Binding-site contacts:
Ligand atom O5 contacts residue HIS38 of chain 2.A at 3.7 Å.
Ligand atom O5 contacts residue THR56 of chain 2.A at 3.4 Å.
Ligand atom C6 contacts residue TRP108 of chain 1.A at 3.8 Å (hydrophobic).
Ligand atom N1 contacts residue ASP52 of chain 2.A at 2.9 Å (salt-bridge).
Ligand atom C1 contacts residue TYR112 of chain 1.A at 3.2 Å (hydrophobic).
Ligand atom N4 contacts residue HIS38 of chain 2.A at 3.7 Å.
Ligand atom C3 contacts residue ASP52 of chain 2.A at 3.4 Å.
Ligand atom C11 contacts residue HIS38 of chain 2.A at 3.6 Å.
Ligand atom C81 contacts residue TRP108 of chain 1.A at 3.5 Å (hydrophobic).
Ligand atom O0 contacts residue TYR112 of chain 1.A at 2.9 Å (h-bond).
Ligand atom C9 contacts residue TRP108 of chain 1.A at 3.4 Å (hydrophobic).
Ligand atom C2 contacts residue ASP52 of chain 2.A at 3.8 Å.
Ligand atom C51 contacts residue HIS38 of chain 2.A at 3.4 Å.
Ligand atom O13 contacts residue GLN110 of chain 1.A at 3.1 Å (h-bond).
Ligand atom C3 contacts residue TYR60 of chain 2.A at 3.7 Å (hydrophobic).
Ligand atom O10 contacts residue GLN110 of chain 1.A at 3.4 Å (h-bond).
Ligand atom C81 contacts residue HIS38 of chain 2.A at 3.5 Å.
Ligand atom C9 contacts residue HIS38 of chain 2.A at 3.5 Å.
Ligand atom C3 contacts residue TRP108 of chain 1.A at 3.8 Å (hydrophobic).
Ligand atom C5 contacts residue HIS38 of chain 2.A at 3.5 Å.
Ligand atom N4 contacts residue TRP108 of chain 1.A at 3.6 Å.
Ligand atom C8 contacts residue HIS38 of chain 2.A at 3.5 Å.
Ligand atom C2 contacts residue TYR60 of chain 2.A at 3.2 Å (hydrophobic).
Ligand atom C91 contacts residue TRP108 of chain 1.A at 3.5 Å (hydrophobic).
Ligand atom N14 contacts residue GLN110 of chain 1.A at 3.7 Å.
Ligand atom C1 contacts residue TRP108 of chain 1.A at 3.7 Å (hydrophobic).
Ligand atom O10 contacts residue TYR112 of chain 1.A at 3.5 Å (h-bond).
Ligand atom O13 contacts residue LEU7 of chain 2.A at 3.7 Å.
Ligand atom C10 contacts residue GLN110 of chain 1.A at 3.6 Å.
Ligand atom N14 contacts residue TYR112 of chain 1.A at 3.3 Å (h-bond).
Ligand atom C7 contacts residue HIS38 of chain 2.A at 3.5 Å.
Ligand atom N1 contacts residue TYR60 of chain 2.A at 2.6 Å (h-bond).
Ligand atom C51 contacts residue TRP108 of chain 1.A at 3.6 Å (hydrophobic).
Ligand atom C7 contacts residue TRP108 of chain 1.A at 3.6 Å (hydrophobic).
Ligand atom C12 contacts residue GLN110 of chain 1.A at 3.2 Å.
Ligand atom O8 contacts residue HIS38 of chain 2.A at 3.7 Å.
Ligand atom C8 contacts residue TRP108 of chain 1.A at 3.7 Å (hydrophobic).
Ligand atom O13 contacts residue PHE126 of chain 1.A at 3.7 Å.
Ligand atom N14 contacts residue PHE126 of chain 1.A at 3.4 Å.
Ligand atom C6 contacts residue HIS38 of chain 2.A at 3.5 Å.

Sequence of chain 1.A:
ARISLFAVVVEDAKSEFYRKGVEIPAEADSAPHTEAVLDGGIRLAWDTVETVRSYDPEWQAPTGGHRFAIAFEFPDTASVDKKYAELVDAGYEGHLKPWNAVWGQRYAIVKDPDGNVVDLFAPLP

A protein and the small-molecule ligand that binds it are described below.
Small molecule (SMILES): CC1=C(N)C(=O)c2c(COC(N)=O)c3n(c2C1=O)C[C@H](N)[C@@H]3O

Sequence of chain 2.A:
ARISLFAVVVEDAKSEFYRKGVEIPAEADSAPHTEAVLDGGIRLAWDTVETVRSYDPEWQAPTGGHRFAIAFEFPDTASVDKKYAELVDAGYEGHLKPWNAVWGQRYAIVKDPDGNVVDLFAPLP